A small-molecule ligand and the protein it binds are described below.
Small molecule (SMILES): O=C[C@H](O)COP(=O)(O)O

Binding-site contacts:
Ligand atom C3 contacts residue ACN1 of chain 1.V at 3.5 Å.
Ligand atom O4P contacts residue THR170 of chain 1.C at 2.9 Å (h-bond).
Ligand atom O3P contacts residue THR228 of chain 1.C at 3.1 Å (h-bond).
Ligand atom C2 contacts residue CYS169 of chain 1.C at 2.8 Å (hydrophobic).
Ligand atom P contacts residue HIS196 of chain 1.C at 4.0 Å.
Ligand atom O2 contacts residue THR199 of chain 1.C at 3.5 Å.
Ligand atom O1 contacts residue SER168 of chain 1.C at 3.6 Å.
Ligand atom O2 contacts residue CYS169 of chain 1.C at 3.1 Å (h-bond).
Ligand atom O2 contacts residue ASN334 of chain 1.C at 4.3 Å.
Ligand atom O2 contacts residue ACN1 of chain 1.V at 3.7 Å.
Ligand atom C1 contacts residue ASN334 of chain 1.C at 4.3 Å.
Ligand atom O4P contacts residue THR228 of chain 1.C at 3.8 Å.
Ligand atom C3 contacts residue CYS169 of chain 1.C at 3.4 Å (hydrophobic).
Ligand atom O3P contacts residue HIS196 of chain 1.C at 3.5 Å.
Ligand atom O2 contacts residue NAD1 of chain 1.Q at 2.7 Å (h-bond).
Ligand atom C2 contacts residue ACN1 of chain 1.V at 3.5 Å.
Ligand atom C1 contacts residue CYS169 of chain 1.C at 1.7 Å (hydrophobic).
Ligand atom O4P contacts residue CYS169 of chain 1.C at 3.4 Å (h-bond).
Ligand atom O1 contacts residue CYS169 of chain 1.C at 2.6 Å (h-bond).
Ligand atom P contacts residue SER168 of chain 1.C at 3.9 Å.
Ligand atom O2P contacts residue SER168 of chain 1.C at 4.1 Å.
Ligand atom P contacts residue CYS169 of chain 1.C at 3.9 Å.
Ligand atom O1P contacts residue CYS169 of chain 1.C at 3.1 Å (h-bond).
Ligand atom O3P contacts residue THR194 of chain 1.C at 4.3 Å.
Ligand atom O1 contacts residue NAD1 of chain 1.Q at 2.2 Å.
Ligand atom O3P contacts residue THR170 of chain 1.C at 2.6 Å (h-bond).
Ligand atom C3 contacts residue ARG251 of chain 1.C at 4.0 Å.
Ligand atom C2 contacts residue NAD1 of chain 1.Q at 3.2 Å.
Ligand atom C3 contacts residue HIS196 of chain 1.C at 4.0 Å.
Ligand atom O2 contacts residue ARG251 of chain 1.C at 4.2 Å.
Ligand atom O1P contacts residue HIS196 of chain 1.C at 3.0 Å (h-bond).
Ligand atom O4P contacts residue SER168 of chain 1.C at 2.6 Å (h-bond).
Ligand atom C1 contacts residue NAD1 of chain 1.Q at 2.6 Å.
Ligand atom C2 contacts residue HIS196 of chain 1.C at 4.0 Å.
Ligand atom O2P contacts residue THR228 of chain 1.C at 3.4 Å (h-bond).
Ligand atom P contacts residue THR170 of chain 1.C at 3.2 Å.
Ligand atom P contacts residue THR228 of chain 1.C at 3.4 Å.
Ligand atom O2 contacts residue HIS196 of chain 1.C at 3.0 Å.
Ligand atom O1P contacts residue THR170 of chain 1.C at 3.9 Å.
Ligand atom O1P contacts residue ARG251 of chain 1.C at 3.8 Å.

Sequence of chain 1.C:
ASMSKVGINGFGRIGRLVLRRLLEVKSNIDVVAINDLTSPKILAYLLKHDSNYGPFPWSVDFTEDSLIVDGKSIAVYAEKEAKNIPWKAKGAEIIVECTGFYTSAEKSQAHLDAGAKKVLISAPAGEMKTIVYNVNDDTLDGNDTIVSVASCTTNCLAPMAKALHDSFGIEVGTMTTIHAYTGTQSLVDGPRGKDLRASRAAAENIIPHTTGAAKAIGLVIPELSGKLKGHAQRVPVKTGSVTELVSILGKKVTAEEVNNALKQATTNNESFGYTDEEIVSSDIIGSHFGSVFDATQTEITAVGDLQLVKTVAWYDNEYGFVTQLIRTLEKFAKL